This small molecule binds to this protein.
Small molecule (SMILES): CC(=O)N[C@@H]1[C@@H](O)[C@H](O)[C@@H](CO)O[C@H]1O

Sequence of chain 1.A:
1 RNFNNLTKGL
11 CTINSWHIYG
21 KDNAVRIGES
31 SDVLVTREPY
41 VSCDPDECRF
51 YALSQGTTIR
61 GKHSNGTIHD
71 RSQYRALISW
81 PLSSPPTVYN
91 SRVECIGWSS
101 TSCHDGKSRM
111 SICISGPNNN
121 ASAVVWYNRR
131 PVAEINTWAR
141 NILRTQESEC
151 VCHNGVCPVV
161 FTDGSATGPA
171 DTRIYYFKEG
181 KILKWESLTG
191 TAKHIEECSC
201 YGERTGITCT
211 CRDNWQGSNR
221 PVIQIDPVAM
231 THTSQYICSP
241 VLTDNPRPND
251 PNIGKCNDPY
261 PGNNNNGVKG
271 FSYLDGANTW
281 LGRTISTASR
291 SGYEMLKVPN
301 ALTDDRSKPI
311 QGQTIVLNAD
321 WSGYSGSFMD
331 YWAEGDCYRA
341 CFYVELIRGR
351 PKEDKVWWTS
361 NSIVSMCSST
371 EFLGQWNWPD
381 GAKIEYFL

Binding-site contacts:
Ligand atom C2 contacts residue ASN65 of chain 1.A at 2.4 Å.
Ligand atom C3 contacts residue ASN65 of chain 1.A at 3.7 Å.
Ligand atom O3 contacts residue TRP357 of chain 1.A at 4.2 Å.
Ligand atom C2 contacts residue TRP357 of chain 1.A at 4.0 Å (hydrophobic).
Ligand atom C4 contacts residue TRP357 of chain 1.A at 4.4 Å (hydrophobic).
Ligand atom O7 contacts residue ASN65 of chain 1.A at 3.6 Å (h-bond).
Ligand atom O4 contacts residue TRP357 of chain 1.A at 4.2 Å.
Ligand atom O5 contacts residue ASN65 of chain 1.A at 2.4 Å (h-bond).
Ligand atom C8 contacts residue ASN65 of chain 1.A at 4.4 Å.
Ligand atom C4 contacts residue ASN65 of chain 1.A at 4.2 Å.
Ligand atom C7 contacts residue TRP357 of chain 1.A at 4.0 Å (hydrophobic).
Ligand atom C8 contacts residue TRP357 of chain 1.A at 3.6 Å (hydrophobic).
Ligand atom O5 contacts residue TRP357 of chain 1.A at 4.4 Å.
Ligand atom N2 contacts residue TRP357 of chain 1.A at 3.4 Å (h-bond).
Ligand atom C5 contacts residue TRP357 of chain 1.A at 4.1 Å (hydrophobic).
Ligand atom N2 contacts residue ASN65 of chain 1.A at 2.8 Å (h-bond).
Ligand atom C5 contacts residue ASN65 of chain 1.A at 3.7 Å.
Ligand atom C1 contacts residue ASN65 of chain 1.A at 1.4 Å.
Ligand atom C3 contacts residue TRP357 of chain 1.A at 3.7 Å (hydrophobic).
Ligand atom C7 contacts residue ASN65 of chain 1.A at 3.3 Å.
Ligand atom C1 contacts residue TRP357 of chain 1.A at 3.7 Å (hydrophobic).